Sequence of chain 1.D:
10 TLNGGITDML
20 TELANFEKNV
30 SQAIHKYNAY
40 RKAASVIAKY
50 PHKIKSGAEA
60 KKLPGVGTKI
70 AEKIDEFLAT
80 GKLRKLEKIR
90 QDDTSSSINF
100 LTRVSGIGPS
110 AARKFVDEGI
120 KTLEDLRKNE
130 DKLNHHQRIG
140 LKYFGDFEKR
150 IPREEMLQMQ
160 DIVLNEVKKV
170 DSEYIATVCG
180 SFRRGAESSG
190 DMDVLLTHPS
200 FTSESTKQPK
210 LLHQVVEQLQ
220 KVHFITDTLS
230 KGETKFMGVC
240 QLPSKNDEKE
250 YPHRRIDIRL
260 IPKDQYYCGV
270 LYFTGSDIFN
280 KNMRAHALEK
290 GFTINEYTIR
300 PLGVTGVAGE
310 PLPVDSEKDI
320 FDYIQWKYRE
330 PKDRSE

This small molecule binds to this protein.
Small molecule (SMILES): Nc1ncnc2c1ncn2[C@H]1C[C@H](O)[C@@H](COP(=O)(O)OP(=O)(O)[C@H](Cl)P(=O)(O)O)O1

Binding-site contacts:
Ligand atom O2G contacts residue GLY189 of chain 1.D at 3.2 Å.
Ligand atom O3' contacts residue PHE272 of chain 1.D at 3.7 Å.
Ligand atom O1G contacts residue MG1 of chain 1.F at 2.1 Å.
Ligand atom N7 contacts residue ASP276 of chain 1.D at 3.4 Å.
Ligand atom O2B contacts residue SER180 of chain 1.D at 3.8 Å.
Ligand atom O3A contacts residue MG1 of chain 1.F at 3.3 Å.
Ligand atom O5' contacts residue NA1 of chain 1.I at 3.6 Å.
Ligand atom O1B contacts residue GLY179 of chain 1.D at 3.2 Å.
Ligand atom PA contacts residue MG1 of chain 1.F at 3.0 Å.
Ligand atom C2' contacts residue TYR271 of chain 1.D at 3.3 Å (hydrophobic).
Ligand atom C5 contacts residue ASP276 of chain 1.D at 3.4 Å.
Ligand atom O1B contacts residue ASP192 of chain 1.D at 3.1 Å (salt-bridge).
Ligand atom O1B contacts residue MG1 of chain 1.F at 2.1 Å.
Ligand atom PG contacts residue MG1 of chain 1.F at 3.4 Å.
Ligand atom O1A contacts residue MG1 of chain 1.F at 1.9 Å.
Ligand atom O3' contacts residue THR273 of chain 1.D at 3.4 Å (h-bond).
Ligand atom C5' contacts residue ASP192 of chain 1.D at 3.4 Å.
Ligand atom PG contacts residue GLY189 of chain 1.D at 3.5 Å.
Ligand atom O1A contacts residue ASP192 of chain 1.D at 3.0 Å (salt-bridge).
Ligand atom O3G contacts residue GLY189 of chain 1.D at 2.8 Å (h-bond).
Ligand atom N3 contacts residue TYR271 of chain 1.D at 3.6 Å.
Ligand atom O1A contacts residue NA1 of chain 1.I at 2.7 Å (h-bond).
Ligand atom PA contacts residue NA1 of chain 1.I at 3.6 Å.
Ligand atom O1B contacts residue SER180 of chain 1.D at 3.1 Å (h-bond).
Ligand atom O1G contacts residue ASP190 of chain 1.D at 2.6 Å (salt-bridge).
Ligand atom O4' contacts residue PHE272 of chain 1.D at 3.6 Å.
Ligand atom C1' contacts residue TYR271 of chain 1.D at 3.4 Å (hydrophobic).
Ligand atom O2B contacts residue ARG183 of chain 1.D at 2.8 Å (salt-bridge).
Ligand atom C2' contacts residue ASN279 of chain 1.D at 3.4 Å.
Ligand atom C4' contacts residue PHE272 of chain 1.D at 3.4 Å (hydrophobic).
Ligand atom O3G contacts residue SER188 of chain 1.D at 3.6 Å.
Ligand atom O3G contacts residue SER180 of chain 1.D at 2.5 Å (h-bond).
Ligand atom C1' contacts residue ASN279 of chain 1.D at 3.7 Å.
Ligand atom N3 contacts residue ASN279 of chain 1.D at 3.1 Å (h-bond).
Ligand atom O3' contacts residue GLY274 of chain 1.D at 3.2 Å.
Ligand atom O1A contacts residue ASP190 of chain 1.D at 3.0 Å (salt-bridge).
Ligand atom PB contacts residue MG1 of chain 1.F at 3.0 Å.
Ligand atom CL1 contacts residue ARG183 of chain 1.D at 3.2 Å.
Ligand atom C2' contacts residue GLY274 of chain 1.D at 3.6 Å.
Ligand atom O3' contacts residue ARG183 of chain 1.D at 3.6 Å.